Sequence of chain 1.A:
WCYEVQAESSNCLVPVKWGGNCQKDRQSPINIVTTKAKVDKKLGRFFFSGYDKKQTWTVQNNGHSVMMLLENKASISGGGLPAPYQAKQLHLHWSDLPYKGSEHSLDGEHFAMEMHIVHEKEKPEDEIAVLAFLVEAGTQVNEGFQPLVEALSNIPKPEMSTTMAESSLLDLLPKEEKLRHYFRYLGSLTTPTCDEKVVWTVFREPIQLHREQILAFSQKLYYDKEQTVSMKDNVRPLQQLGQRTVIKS

A small-molecule ligand and the protein it binds are described below.
Small molecule (SMILES): CCN[C@H]1C[C@H](C)S(=O)(=O)c2sc(S(N)(=O)=O)cc21

Binding-site contacts:
Ligand atom O11 contacts residue HIS122 of chain 1.A at 3.3 Å (h-bond).
Ligand atom C19 contacts residue SO41 of chain 1.F at 3.5 Å.
Ligand atom O12 contacts residue LEU206 of chain 1.A at 3.4 Å.
Ligand atom O11 contacts residue ZN1 of chain 1.C at 3.0 Å.
Ligand atom N13 contacts residue HIS97 of chain 1.A at 3.4 Å (h-bond).
Ligand atom O12 contacts residue THR207 of chain 1.A at 2.9 Å (h-bond).
Ligand atom C19 contacts residue HIS70 of chain 1.A at 3.6 Å.
Ligand atom S10 contacts residue HIS122 of chain 1.A at 3.9 Å.
Ligand atom S10 contacts residue ZN1 of chain 1.C at 3.0 Å.
Ligand atom C2 contacts residue HIS97 of chain 1.A at 3.8 Å.
Ligand atom O16 contacts residue ILE145 of chain 1.A at 3.8 Å.
Ligand atom S1 contacts residue VAL124 of chain 1.A at 3.6 Å.
Ligand atom C6 contacts residue SO41 of chain 1.F at 3.8 Å.
Ligand atom S10 contacts residue HIS97 of chain 1.A at 3.9 Å.
Ligand atom O11 contacts residue TRP217 of chain 1.A at 4.0 Å.
Ligand atom C9 contacts residue LEU206 of chain 1.A at 3.9 Å (hydrophobic).
Ligand atom O11 contacts residue HIS97 of chain 1.A at 3.2 Å.
Ligand atom N13 contacts residue THR207 of chain 1.A at 2.6 Å (h-bond).
Ligand atom C7 contacts residue SO41 of chain 1.F at 3.5 Å.
Ligand atom O17 contacts residue VAL124 of chain 1.A at 3.6 Å.
Ligand atom N13 contacts residue HIS99 of chain 1.A at 3.4 Å (h-bond).
Ligand atom O12 contacts residue TRP217 of chain 1.A at 3.6 Å.
Ligand atom C18 contacts residue SO41 of chain 1.F at 3.7 Å.
Ligand atom O11 contacts residue VAL124 of chain 1.A at 4.0 Å.
Ligand atom C18 contacts residue THR208 of chain 1.A at 2.9 Å.
Ligand atom C4 contacts residue THR208 of chain 1.A at 3.9 Å.
Ligand atom C2 contacts residue LEU206 of chain 1.A at 4.0 Å (hydrophobic).
Ligand atom S1 contacts residue HIS97 of chain 1.A at 4.0 Å.
Ligand atom C5 contacts residue SO41 of chain 1.F at 3.9 Å.
Ligand atom N14 contacts residue THR208 of chain 1.A at 3.7 Å.
Ligand atom O16 contacts residue LEU206 of chain 1.A at 3.7 Å.
Ligand atom N14 contacts residue SO41 of chain 1.F at 2.8 Å (h-bond).
Ligand atom C3 contacts residue THR208 of chain 1.A at 3.5 Å.
Ligand atom C5 contacts residue THR208 of chain 1.A at 3.4 Å.
Ligand atom S10 contacts residue THR207 of chain 1.A at 3.8 Å.
Ligand atom O11 contacts residue VAL147 of chain 1.A at 3.9 Å.
Ligand atom S1 contacts residue LEU206 of chain 1.A at 3.7 Å.
Ligand atom N13 contacts residue ZN1 of chain 1.C at 2.0 Å.
Ligand atom N13 contacts residue HIS122 of chain 1.A at 3.5 Å (h-bond).
Ligand atom O17 contacts residue GLN95 of chain 1.A at 3.1 Å (h-bond).